The protein below binds the small molecule below.
Small molecule (SMILES): CC(=O)N[C@@H]1[C@@H](O)[C@H](O)[C@@H](CO)O[C@H]1O

Sequence of chain 3.B:
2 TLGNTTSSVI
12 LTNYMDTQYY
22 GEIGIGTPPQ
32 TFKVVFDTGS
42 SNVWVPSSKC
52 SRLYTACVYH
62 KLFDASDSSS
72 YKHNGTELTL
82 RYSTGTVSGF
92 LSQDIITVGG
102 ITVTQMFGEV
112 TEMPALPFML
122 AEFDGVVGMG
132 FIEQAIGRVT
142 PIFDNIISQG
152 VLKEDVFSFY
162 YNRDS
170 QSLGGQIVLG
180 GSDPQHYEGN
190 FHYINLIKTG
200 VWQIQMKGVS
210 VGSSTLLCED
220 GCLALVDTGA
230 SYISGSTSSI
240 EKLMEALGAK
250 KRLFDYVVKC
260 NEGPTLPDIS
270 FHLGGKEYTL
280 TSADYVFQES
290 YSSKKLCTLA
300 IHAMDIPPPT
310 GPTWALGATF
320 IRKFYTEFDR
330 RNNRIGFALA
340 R

Binding-site contacts:
Ligand atom O5 contacts residue MET107 of chain 3.B at 3.5 Å.
Ligand atom C8 contacts residue ASN75 of chain 3.B at 3.3 Å.
Ligand atom C2 contacts residue ASN75 of chain 3.B at 2.5 Å.
Ligand atom C7 contacts residue ASN75 of chain 3.B at 3.4 Å.
Ligand atom O6 contacts residue MET107 of chain 3.B at 3.4 Å.
Ligand atom C1 contacts residue ASN75 of chain 3.B at 1.4 Å.
Ligand atom C1 contacts residue THR77 of chain 3.B at 4.0 Å.
Ligand atom N2 contacts residue THR77 of chain 3.B at 4.2 Å.
Ligand atom C1 contacts residue MET107 of chain 3.B at 4.1 Å (hydrophobic).
Ligand atom O7 contacts residue ASN75 of chain 3.B at 3.4 Å (h-bond).
Ligand atom N2 contacts residue ASN75 of chain 3.B at 2.9 Å (h-bond).
Ligand atom C4 contacts residue ASN75 of chain 3.B at 4.2 Å.
Ligand atom C5 contacts residue MET107 of chain 3.B at 4.3 Å (hydrophobic).
Ligand atom C6 contacts residue MET107 of chain 3.B at 4.3 Å (hydrophobic).
Ligand atom O5 contacts residue ASN75 of chain 3.B at 2.3 Å (h-bond).
Ligand atom C5 contacts residue ASN75 of chain 3.B at 3.6 Å.
Ligand atom O7 contacts residue HIS74 of chain 3.B at 4.2 Å.
Ligand atom C3 contacts residue ASN75 of chain 3.B at 3.8 Å.